Sequence of chain 1.B:
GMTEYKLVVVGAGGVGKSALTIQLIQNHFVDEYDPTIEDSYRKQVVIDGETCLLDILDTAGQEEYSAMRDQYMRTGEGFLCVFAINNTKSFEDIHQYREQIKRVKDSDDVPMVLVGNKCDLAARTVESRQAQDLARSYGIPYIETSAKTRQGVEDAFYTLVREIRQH

The small molecule below binds the protein below.
Small molecule (SMILES): CCn1c(-c2cc(N3CCN(C4CC4)CC3)cnc2[C@H](C)OC)c2c3cc(ccc31)-c1csc(n1)C[C@H](NC(=O)C1[C@H]3COC[C@@H]13)C(=O)N1CCC[C@H](N1)C(=O)OCC(C)(C)C2

Binding-site contacts:
Ligand atom C17 contacts residue ILE37 of chain 1.B at 3.4 Å (hydrophobic).
Ligand atom C10 contacts residue PRO35 of chain 1.B at 3.6 Å (hydrophobic).
Ligand atom C30 contacts residue ARG149 of chain 1.C at 3.4 Å.
Ligand atom C7 contacts residue ASN103 of chain 1.C at 3.7 Å.
Ligand atom N2 contacts residue GLN64 of chain 1.C at 3.3 Å (h-bond).
Ligand atom O2 contacts residue GLN64 of chain 1.C at 3.0 Å (h-bond).
Ligand atom O1 contacts residue ALA102 of chain 1.C at 3.1 Å.
Ligand atom S1 contacts residue GLN62 of chain 1.B at 3.5 Å (h-bond).
Ligand atom C18 contacts residue TYR65 of chain 1.B at 3.4 Å (hydrophobic).
Ligand atom O2 contacts residue ARG56 of chain 1.C at 2.9 Å (salt-bridge).
Ligand atom C8 contacts residue ASN103 of chain 1.C at 3.5 Å.
Ligand atom C16 contacts residue THR36 of chain 1.B at 3.3 Å.
Ligand atom C31 contacts residue MET68 of chain 1.B at 3.6 Å (hydrophobic).
Ligand atom C44 contacts residue PHE61 of chain 1.C at 3.6 Å (hydrophobic).
Ligand atom O6 contacts residue MET62 of chain 1.C at 3.1 Å.
Ligand atom C39 contacts residue MET68 of chain 1.B at 3.7 Å (hydrophobic).
Ligand atom C16 contacts residue GLN62 of chain 1.B at 3.4 Å.
Ligand atom C42 contacts residue TYR65 of chain 1.B at 3.5 Å (hydrophobic).
Ligand atom C16 contacts residue ILE37 of chain 1.B at 3.7 Å (hydrophobic).
Ligand atom C15 contacts residue ILE37 of chain 1.B at 3.6 Å (hydrophobic).
Ligand atom O6 contacts residue ILE37 of chain 1.B at 3.6 Å.
Ligand atom C22 contacts residue THR36 of chain 1.B at 3.4 Å.
Ligand atom C11 contacts residue PRO35 of chain 1.B at 3.5 Å (hydrophobic).
Ligand atom C22 contacts residue ALA60 of chain 1.B at 3.5 Å (hydrophobic).
Ligand atom C21 contacts residue ILE37 of chain 1.B at 3.6 Å (hydrophobic).
Ligand atom C12 contacts residue GLN112 of chain 1.C at 3.6 Å.
Ligand atom N1 contacts residue GLN64 of chain 1.C at 3.0 Å (h-bond).
Ligand atom O6 contacts residue ARG56 of chain 1.C at 3.3 Å.
Ligand atom C19 contacts residue TYR65 of chain 1.B at 3.4 Å (hydrophobic).
Ligand atom N3 contacts residue ASN103 of chain 1.C at 2.9 Å (h-bond).
Ligand atom C31 contacts residue PHE61 of chain 1.C at 3.6 Å (hydrophobic).
Ligand atom C21 contacts residue ALA60 of chain 1.B at 3.5 Å (hydrophobic).
Ligand atom C9 contacts residue GLN112 of chain 1.C at 3.6 Å.
Ligand atom C10 contacts residue GLY73 of chain 1.C at 3.6 Å.
Ligand atom C3 contacts residue PHE114 of chain 1.C at 3.3 Å (hydrophobic).
Ligand atom C24 contacts residue TYR65 of chain 1.B at 3.7 Å (hydrophobic).
Ligand atom C4 contacts residue PHE114 of chain 1.C at 3.5 Å (hydrophobic).
Ligand atom S1 contacts residue PRO35 of chain 1.B at 3.6 Å.
Ligand atom O1 contacts residue ASN103 of chain 1.C at 2.9 Å (h-bond).
Ligand atom O1 contacts residue HIS127 of chain 1.C at 3.2 Å.

Sequence of chain 1.C:
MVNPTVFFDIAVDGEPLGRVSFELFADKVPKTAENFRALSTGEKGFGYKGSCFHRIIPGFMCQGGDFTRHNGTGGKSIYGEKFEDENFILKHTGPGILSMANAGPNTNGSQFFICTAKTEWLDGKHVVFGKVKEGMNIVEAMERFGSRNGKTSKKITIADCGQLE